Sequence of chain 1.B:
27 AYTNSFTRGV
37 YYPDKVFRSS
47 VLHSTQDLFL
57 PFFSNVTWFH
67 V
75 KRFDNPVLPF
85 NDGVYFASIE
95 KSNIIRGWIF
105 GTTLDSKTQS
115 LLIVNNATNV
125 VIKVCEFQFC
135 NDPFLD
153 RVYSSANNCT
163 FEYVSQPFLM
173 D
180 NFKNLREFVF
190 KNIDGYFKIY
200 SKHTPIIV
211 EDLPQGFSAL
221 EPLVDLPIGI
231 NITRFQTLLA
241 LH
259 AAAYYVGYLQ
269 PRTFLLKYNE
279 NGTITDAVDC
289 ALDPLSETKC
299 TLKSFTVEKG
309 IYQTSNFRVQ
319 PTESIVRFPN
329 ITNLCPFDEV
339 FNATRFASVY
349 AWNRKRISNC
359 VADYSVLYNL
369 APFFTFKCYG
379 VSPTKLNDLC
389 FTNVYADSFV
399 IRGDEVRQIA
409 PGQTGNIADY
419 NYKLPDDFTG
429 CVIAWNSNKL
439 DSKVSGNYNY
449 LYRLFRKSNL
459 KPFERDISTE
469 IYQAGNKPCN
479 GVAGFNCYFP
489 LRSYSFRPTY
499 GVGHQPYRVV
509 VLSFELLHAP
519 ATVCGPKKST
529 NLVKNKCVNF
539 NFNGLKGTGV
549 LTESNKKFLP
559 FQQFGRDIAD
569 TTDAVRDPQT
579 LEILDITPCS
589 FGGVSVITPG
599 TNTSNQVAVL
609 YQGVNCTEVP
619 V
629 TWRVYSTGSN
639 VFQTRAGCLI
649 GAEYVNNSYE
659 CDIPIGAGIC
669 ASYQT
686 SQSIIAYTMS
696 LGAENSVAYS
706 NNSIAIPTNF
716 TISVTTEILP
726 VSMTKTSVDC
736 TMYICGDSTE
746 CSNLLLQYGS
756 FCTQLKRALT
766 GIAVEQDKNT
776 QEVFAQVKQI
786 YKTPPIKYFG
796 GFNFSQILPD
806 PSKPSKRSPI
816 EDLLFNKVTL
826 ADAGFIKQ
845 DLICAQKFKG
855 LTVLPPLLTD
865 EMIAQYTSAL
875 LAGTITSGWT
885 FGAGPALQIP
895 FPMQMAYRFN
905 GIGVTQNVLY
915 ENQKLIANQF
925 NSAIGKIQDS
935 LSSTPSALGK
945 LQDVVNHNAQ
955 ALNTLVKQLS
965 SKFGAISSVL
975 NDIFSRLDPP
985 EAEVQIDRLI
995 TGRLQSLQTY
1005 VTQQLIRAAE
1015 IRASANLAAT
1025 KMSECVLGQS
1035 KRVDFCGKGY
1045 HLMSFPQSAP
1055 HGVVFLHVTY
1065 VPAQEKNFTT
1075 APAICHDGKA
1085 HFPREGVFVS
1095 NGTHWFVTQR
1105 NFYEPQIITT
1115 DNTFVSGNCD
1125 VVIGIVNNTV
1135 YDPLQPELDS

Binding-site contacts:
Ligand atom C3 contacts residue LEU919 of chain 1.B at 4.3 Å (hydrophobic).
Ligand atom C7 contacts residue GLN1068 of chain 1.B at 4.3 Å.
Ligand atom C1 contacts residue GLN1068 of chain 1.B at 4.3 Å.
Ligand atom C5 contacts residue LEU919 of chain 1.B at 4.1 Å (hydrophobic).
Ligand atom O7 contacts residue GLN1068 of chain 1.B at 3.2 Å (h-bond).
Ligand atom O5 contacts residue ASN714 of chain 1.B at 2.4 Å (h-bond).
Ligand atom C4 contacts residue ASN714 of chain 1.B at 4.2 Å.
Ligand atom C8 contacts residue THR713 of chain 1.B at 4.5 Å.
Ligand atom C7 contacts residue ASN714 of chain 1.B at 3.2 Å.
Ligand atom C5 contacts residue ASN714 of chain 1.B at 3.7 Å.
Ligand atom C8 contacts residue ASN714 of chain 1.B at 4.4 Å.
Ligand atom C1 contacts residue ASN714 of chain 1.B at 1.4 Å.
Ligand atom N2 contacts residue ASN714 of chain 1.B at 2.8 Å (h-bond).
Ligand atom C2 contacts residue ASN714 of chain 1.B at 2.4 Å.
Ligand atom O6 contacts residue GLN923 of chain 1.B at 4.0 Å.
Ligand atom C3 contacts residue ASN714 of chain 1.B at 3.8 Å.
Ligand atom O4 contacts residue LEU919 of chain 1.B at 4.5 Å.
Ligand atom O7 contacts residue ASN714 of chain 1.B at 3.2 Å (h-bond).
Ligand atom O5 contacts residue GLN1068 of chain 1.B at 4.1 Å.

The protein below binds the small molecule below.
Small molecule (SMILES): CC(=O)N[C@@H]1[C@@H](O)[C@H](O)[C@@H](CO)O[C@H]1O